This small molecule binds to this protein.
Small molecule (SMILES): CC(=O)N[C@H]1[C@@H](O[P](=O)(O)O[P](=O)(O)OC[C@H]2O[C@@H](n3ccc(=O)[nH]c3=O)[C@H](O)[C@@H]2O)O[C@H](CO)[C@H](O)[C@@H]1O

Binding-site contacts:
Ligand atom O6' contacts residue TYR159 of chain 1.B at 2.8 Å (h-bond).
Ligand atom O1A contacts residue MN1 of chain 1.I at 2.0 Å.
Ligand atom N3 contacts residue ASP130 of chain 1.B at 3.1 Å (salt-bridge).
Ligand atom O1B contacts residue HIS328 of chain 1.B at 3.1 Å (h-bond).
Ligand atom O4B contacts residue LEU161 of chain 1.B at 3.3 Å.
Ligand atom O4 contacts residue TYR159 of chain 1.B at 3.5 Å.
Ligand atom C7' contacts residue ASP181 of chain 1.B at 3.5 Å.
Ligand atom O2' contacts residue PRO99 of chain 1.B at 3.0 Å (h-bond).
Ligand atom C8' contacts residue ASP181 of chain 1.B at 3.3 Å.
Ligand atom O6' contacts residue GLU303 of chain 1.B at 3.1 Å (salt-bridge).
Ligand atom O6' contacts residue GLY301 of chain 1.B at 3.2 Å (h-bond).
Ligand atom PB contacts residue MN1 of chain 1.I at 3.2 Å.
Ligand atom O3B contacts residue CYS182 of chain 1.B at 3.5 Å (h-bond).
Ligand atom PA contacts residue MN1 of chain 1.I at 3.2 Å.
Ligand atom C5 contacts residue TYR159 of chain 1.B at 3.3 Å (hydrophobic).
Ligand atom C4 contacts residue TYR159 of chain 1.B at 3.4 Å (hydrophobic).
Ligand atom O3' contacts residue ASP304 of chain 1.B at 3.2 Å (salt-bridge).
Ligand atom O1A contacts residue ASP183 of chain 1.B at 3.3 Å (salt-bridge).
Ligand atom O2' contacts residue THR100 of chain 1.B at 3.5 Å.
Ligand atom O2' contacts residue TYR101 of chain 1.B at 3.4 Å (h-bond).
Ligand atom O3B contacts residue ASP181 of chain 1.B at 2.8 Å (salt-bridge).
Ligand atom O3' contacts residue ARG165 of chain 1.B at 3.0 Å (salt-bridge).
Ligand atom C6 contacts residue TYR159 of chain 1.B at 3.5 Å (hydrophobic).
Ligand atom O3' contacts residue ASP181 of chain 1.B at 3.5 Å (salt-bridge).
Ligand atom O4 contacts residue ASP130 of chain 1.B at 3.3 Å (salt-bridge).
Ligand atom O3B contacts residue PRO99 of chain 1.B at 3.0 Å (h-bond).
Ligand atom C3B contacts residue ASP181 of chain 1.B at 3.5 Å.
Ligand atom O1A contacts residue ARG103 of chain 1.B at 3.2 Å (salt-bridge).
Ligand atom C6' contacts residue TRP300 of chain 1.B at 3.3 Å (hydrophobic).
Ligand atom O6' contacts residue TRP300 of chain 1.B at 3.5 Å.
Ligand atom N2' contacts residue ASP181 of chain 1.B at 2.9 Å (salt-bridge).
Ligand atom O2' contacts residue CYS182 of chain 1.B at 3.2 Å (h-bond).
Ligand atom C3' contacts residue ASP181 of chain 1.B at 3.5 Å.
Ligand atom C4B contacts residue ASP181 of chain 1.B at 3.2 Å.
Ligand atom O5' contacts residue TRP300 of chain 1.B at 3.5 Å (h-bond).
Ligand atom O1B contacts residue MN1 of chain 1.I at 1.9 Å.
Ligand atom O4' contacts residue ASP304 of chain 1.B at 3.3 Å (salt-bridge).
Ligand atom O2A contacts residue ARG103 of chain 1.B at 2.7 Å (salt-bridge).
Ligand atom O4' contacts residue GLU303 of chain 1.B at 3.4 Å (salt-bridge).
Ligand atom C6' contacts residue GLY301 of chain 1.B at 3.1 Å.

Sequence of chain 1.B:
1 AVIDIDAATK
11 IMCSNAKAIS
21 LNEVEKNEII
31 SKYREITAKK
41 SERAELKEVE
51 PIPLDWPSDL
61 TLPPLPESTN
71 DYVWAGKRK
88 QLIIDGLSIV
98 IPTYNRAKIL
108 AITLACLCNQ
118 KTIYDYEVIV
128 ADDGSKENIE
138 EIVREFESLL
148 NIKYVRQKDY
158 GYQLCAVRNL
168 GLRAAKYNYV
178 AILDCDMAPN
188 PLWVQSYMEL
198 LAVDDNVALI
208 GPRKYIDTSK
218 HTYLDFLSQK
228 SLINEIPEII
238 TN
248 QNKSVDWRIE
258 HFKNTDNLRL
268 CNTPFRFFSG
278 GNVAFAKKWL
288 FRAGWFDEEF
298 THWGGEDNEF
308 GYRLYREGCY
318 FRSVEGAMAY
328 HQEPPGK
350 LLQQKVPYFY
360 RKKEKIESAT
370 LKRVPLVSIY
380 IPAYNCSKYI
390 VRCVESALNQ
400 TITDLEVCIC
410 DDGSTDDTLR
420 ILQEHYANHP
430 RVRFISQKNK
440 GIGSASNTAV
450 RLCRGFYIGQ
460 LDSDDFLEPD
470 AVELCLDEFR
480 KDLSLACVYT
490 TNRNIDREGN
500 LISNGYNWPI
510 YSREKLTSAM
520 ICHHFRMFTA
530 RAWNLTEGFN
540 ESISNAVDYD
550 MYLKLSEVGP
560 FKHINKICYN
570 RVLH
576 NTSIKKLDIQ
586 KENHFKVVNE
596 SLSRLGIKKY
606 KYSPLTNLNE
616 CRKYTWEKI